Sequence of chain 1.P:
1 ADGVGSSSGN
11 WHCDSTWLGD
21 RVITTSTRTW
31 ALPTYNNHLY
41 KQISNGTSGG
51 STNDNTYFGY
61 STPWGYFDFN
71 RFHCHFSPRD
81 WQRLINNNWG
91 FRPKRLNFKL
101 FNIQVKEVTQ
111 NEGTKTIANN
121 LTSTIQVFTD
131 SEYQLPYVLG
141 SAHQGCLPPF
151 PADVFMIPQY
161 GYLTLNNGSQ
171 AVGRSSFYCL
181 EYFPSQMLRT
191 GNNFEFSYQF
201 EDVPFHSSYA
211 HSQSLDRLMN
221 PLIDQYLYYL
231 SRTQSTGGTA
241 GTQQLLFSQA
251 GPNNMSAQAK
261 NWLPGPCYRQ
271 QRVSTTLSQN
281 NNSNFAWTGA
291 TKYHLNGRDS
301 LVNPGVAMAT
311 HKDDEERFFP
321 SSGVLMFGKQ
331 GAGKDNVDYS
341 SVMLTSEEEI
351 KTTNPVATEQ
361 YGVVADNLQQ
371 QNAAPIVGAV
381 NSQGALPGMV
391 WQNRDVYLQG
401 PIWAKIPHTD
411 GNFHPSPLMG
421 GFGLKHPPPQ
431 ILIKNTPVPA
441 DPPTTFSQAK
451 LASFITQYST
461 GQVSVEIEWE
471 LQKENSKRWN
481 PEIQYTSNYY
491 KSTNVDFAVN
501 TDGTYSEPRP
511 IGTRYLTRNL

Binding-site contacts:
Ligand atom N7 contacts residue ASN393 of chain 1.P at 4.0 Å.
Ligand atom C8 contacts residue SER416 of chain 1.P at 4.1 Å.
Ligand atom C4 contacts residue PRO415 of chain 1.P at 3.8 Å (hydrophobic).
Ligand atom N9 contacts residue HIS414 of chain 1.P at 4.1 Å.
Ligand atom C2 contacts residue GLY423 of chain 1.P at 3.4 Å.
Ligand atom OP2 contacts residue DC1 of chain 1.MC at 2.5 Å (h-bond).
Ligand atom N9 contacts residue PRO415 of chain 1.P at 4.0 Å.
Ligand atom C6 contacts residue VAL203 of chain 1.P at 4.1 Å (hydrophobic).
Ligand atom N7 contacts residue PRO204 of chain 1.P at 4.1 Å.
Ligand atom C2 contacts residue PRO415 of chain 1.P at 3.8 Å (hydrophobic).
Ligand atom OP1 contacts residue DC1 of chain 1.MC at 2.5 Å (h-bond).
Ligand atom C6 contacts residue PRO415 of chain 1.P at 3.7 Å (hydrophobic).
Ligand atom O4' contacts residue DC1 of chain 1.MC at 3.9 Å.
Ligand atom C8 contacts residue HIS414 of chain 1.P at 3.0 Å.
Ligand atom C4' contacts residue DC1 of chain 1.MC at 3.9 Å.
Ligand atom C5 contacts residue SER416 of chain 1.P at 3.8 Å.
Ligand atom N6 contacts residue PHE422 of chain 1.P at 4.0 Å.
Ligand atom C2' contacts residue PRO415 of chain 1.P at 3.8 Å (hydrophobic).
Ligand atom N1 contacts residue PRO415 of chain 1.P at 3.7 Å.
Ligand atom P contacts residue DC1 of chain 1.MC at 1.6 Å.
Ligand atom O5' contacts residue DC1 of chain 1.MC at 2.5 Å (h-bond).
Ligand atom C1' contacts residue PRO415 of chain 1.P at 3.7 Å (hydrophobic).
Ligand atom C2' contacts residue HIS414 of chain 1.P at 3.2 Å.
Ligand atom C4 contacts residue PRO204 of chain 1.P at 4.0 Å (hydrophobic).
Ligand atom C2 contacts residue PRO204 of chain 1.P at 4.1 Å (hydrophobic).
Ligand atom C6 contacts residue GLY423 of chain 1.P at 3.9 Å.
Ligand atom N3 contacts residue PRO415 of chain 1.P at 3.9 Å.
Ligand atom C5' contacts residue DC1 of chain 1.MC at 3.1 Å.
Ligand atom N1 contacts residue GLY423 of chain 1.P at 3.0 Å (h-bond).
Ligand atom N6 contacts residue SER416 of chain 1.P at 3.4 Å (h-bond).
Ligand atom C2 contacts residue VAL203 of chain 1.P at 4.1 Å (hydrophobic).
Ligand atom N6 contacts residue GLY421 of chain 1.P at 4.0 Å.
Ligand atom C6 contacts residue PRO204 of chain 1.P at 3.9 Å (hydrophobic).
Ligand atom N7 contacts residue HIS414 of chain 1.P at 3.6 Å.
Ligand atom C5 contacts residue PRO204 of chain 1.P at 3.8 Å (hydrophobic).
Ligand atom N7 contacts residue SER416 of chain 1.P at 3.3 Å.
Ligand atom C6 contacts residue SER416 of chain 1.P at 4.0 Å.
Ligand atom N1 contacts residue VAL203 of chain 1.P at 3.5 Å.
Ligand atom C5 contacts residue PRO415 of chain 1.P at 3.7 Å (hydrophobic).
Ligand atom N6 contacts residue GLY423 of chain 1.P at 3.5 Å (h-bond).

A small-molecule ligand and the protein it binds are described below.
Small molecule (SMILES): Nc1ncnc2c1ncn2[C@H]1C[C@H](O)[C@@H](COP(=O)(O)O)O1